The small molecule below binds the protein below.
Small molecule (SMILES): CC(=O)N[C@H]1[C@H](O[C@H]2[C@H](O)[C@@H](NC(C)=O)CO[C@@H]2CO[C@@H]2O[C@@H](C)[C@@H](O)[C@@H](O)[C@@H]2O)O[C@H](CO)[C@@H](O[C@@H]2O[C@H](CO[C@H]3O[C@H](CO)[C@@H](O)[C@H](O)[C@@H]3O)[C@@H](O)[C@H](O)[C@@H]2O)[C@@H]1O

Sequence of chain 1.L:
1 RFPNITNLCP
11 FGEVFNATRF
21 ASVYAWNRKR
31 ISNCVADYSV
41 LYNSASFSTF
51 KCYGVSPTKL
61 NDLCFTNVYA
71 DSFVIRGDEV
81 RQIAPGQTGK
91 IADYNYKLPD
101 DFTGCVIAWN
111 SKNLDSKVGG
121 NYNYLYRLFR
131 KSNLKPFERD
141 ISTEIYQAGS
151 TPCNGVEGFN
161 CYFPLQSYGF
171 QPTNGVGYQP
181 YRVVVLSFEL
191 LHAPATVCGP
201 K

Sequence of chain 1.D:
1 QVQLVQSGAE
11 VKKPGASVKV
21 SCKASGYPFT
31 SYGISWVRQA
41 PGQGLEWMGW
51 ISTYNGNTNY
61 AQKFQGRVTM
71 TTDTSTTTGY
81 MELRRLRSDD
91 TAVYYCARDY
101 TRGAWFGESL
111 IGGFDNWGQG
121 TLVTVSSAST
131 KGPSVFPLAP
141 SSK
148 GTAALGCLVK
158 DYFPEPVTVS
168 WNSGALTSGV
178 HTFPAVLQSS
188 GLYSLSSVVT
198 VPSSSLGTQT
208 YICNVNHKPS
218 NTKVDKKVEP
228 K

Binding-site contacts:
Ligand atom C8 contacts residue VAL40 of chain 1.L at 4.0 Å (hydrophobic).
Ligand atom O3 contacts residue ASP115 of chain 1.D at 3.2 Å (salt-bridge).
Ligand atom C5 contacts residue TYR100 of chain 1.D at 3.8 Å (hydrophobic).
Ligand atom O6 contacts residue VAL40 of chain 1.L at 3.9 Å.
Ligand atom C8 contacts residue PHE11 of chain 1.L at 3.4 Å (hydrophobic).
Ligand atom C6 contacts residue GLY112 of chain 1.D at 3.8 Å.
Ligand atom O5 contacts residue ASN16 of chain 1.L at 2.4 Å (h-bond).
Ligand atom C8 contacts residue LEU41 of chain 1.L at 4.1 Å (hydrophobic).
Ligand atom O6 contacts residue TYR50 of chain 1.C at 3.8 Å.
Ligand atom C6 contacts residue TYR50 of chain 1.C at 3.3 Å (hydrophobic).
Ligand atom C1 contacts residue TYR50 of chain 1.C at 4.0 Å (hydrophobic).
Ligand atom C1 contacts residue TYR100 of chain 1.D at 3.8 Å (hydrophobic).
Ligand atom C3 contacts residue TYR32 of chain 1.D at 3.8 Å (hydrophobic).
Ligand atom C6 contacts residue TYR50 of chain 1.C at 3.7 Å (hydrophobic).
Ligand atom C8 contacts residue PHE15 of chain 1.L at 3.7 Å (hydrophobic).
Ligand atom C6 contacts residue ILE111 of chain 1.D at 4.0 Å (hydrophobic).
Ligand atom C1 contacts residue ASN16 of chain 1.L at 1.4 Å.
Ligand atom O3 contacts residue TYR32 of chain 1.D at 2.7 Å (h-bond).
Ligand atom C5 contacts residue ASN16 of chain 1.L at 3.7 Å.
Ligand atom C4 contacts residue TYR100 of chain 1.D at 3.7 Å (hydrophobic).
Ligand atom C6 contacts residue TYR100 of chain 1.D at 3.7 Å (hydrophobic).
Ligand atom C2 contacts residue ASN16 of chain 1.L at 2.5 Å.
Ligand atom O4 contacts residue ASP115 of chain 1.D at 2.7 Å (salt-bridge).
Ligand atom C3 contacts residue ASN16 of chain 1.L at 3.8 Å.
Ligand atom O3 contacts residue ARG98 of chain 1.D at 3.2 Å (salt-bridge).
Ligand atom C7 contacts residue GLY12 of chain 1.L at 3.7 Å.
Ligand atom C7 contacts residue VAL40 of chain 1.L at 3.7 Å (hydrophobic).
Ligand atom C3 contacts residue ASP115 of chain 1.D at 3.9 Å.
Ligand atom N2 contacts residue ASN16 of chain 1.L at 2.9 Å (h-bond).
Ligand atom O7 contacts residue ASN16 of chain 1.L at 4.0 Å.
Ligand atom O7 contacts residue TYR100 of chain 1.D at 4.0 Å.
Ligand atom O7 contacts residue VAL40 of chain 1.L at 3.6 Å.
Ligand atom C6 contacts residue THR57 of chain 1.C at 4.1 Å.
Ligand atom O7 contacts residue GLY12 of chain 1.L at 3.2 Å.
Ligand atom O3 contacts residue VAL40 of chain 1.L at 3.4 Å.
Ligand atom C4 contacts residue ASP115 of chain 1.D at 3.5 Å.
Ligand atom C8 contacts residue GLY12 of chain 1.L at 4.0 Å.
Ligand atom O6 contacts residue THR57 of chain 1.C at 3.4 Å.
Ligand atom C7 contacts residue ASN16 of chain 1.L at 3.7 Å.
Ligand atom O5 contacts residue TYR50 of chain 1.C at 3.4 Å (h-bond).

Sequence of chain 1.C:
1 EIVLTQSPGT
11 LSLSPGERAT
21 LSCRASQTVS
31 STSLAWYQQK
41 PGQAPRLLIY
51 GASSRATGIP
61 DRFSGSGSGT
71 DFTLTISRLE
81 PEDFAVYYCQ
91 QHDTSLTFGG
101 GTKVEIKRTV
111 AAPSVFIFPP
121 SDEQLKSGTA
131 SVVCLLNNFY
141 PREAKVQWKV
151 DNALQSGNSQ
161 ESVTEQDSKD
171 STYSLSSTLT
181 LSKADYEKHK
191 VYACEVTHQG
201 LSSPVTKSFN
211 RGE